Binding-site contacts:
Ligand atom C3C contacts residue GLU365 of chain 1.B at 3.4 Å.
Ligand atom O1B contacts residue SER285 of chain 1.B at 3.5 Å (h-bond).
Ligand atom O3' contacts residue GLU381 of chain 1.B at 3.0 Å (salt-bridge).
Ligand atom O2A contacts residue SER362 of chain 1.B at 2.5 Å (h-bond).
Ligand atom O2C contacts residue GLN342 of chain 1.B at 3.0 Å.
Ligand atom O2C contacts residue GLU365 of chain 1.B at 2.7 Å (salt-bridge).
Ligand atom C4' contacts residue GLU381 of chain 1.B at 3.0 Å.
Ligand atom O3A contacts residue HIS357 of chain 1.B at 3.2 Å (h-bond).
Ligand atom O2 contacts residue GLN342 of chain 1.B at 3.5 Å.
Ligand atom O2A contacts residue GLY359 of chain 1.B at 3.5 Å.
Ligand atom O2A contacts residue HIS357 of chain 1.B at 3.5 Å (h-bond).
Ligand atom O4 contacts residue CYS282 of chain 1.B at 3.3 Å (h-bond).
Ligand atom C2 contacts residue ALA340 of chain 1.B at 3.2 Å (hydrophobic).
Ligand atom O4' contacts residue TRP360 of chain 1.B at 2.6 Å (h-bond).
Ligand atom O2 contacts residue ALA340 of chain 1.B at 2.9 Å (h-bond).
Ligand atom O3' contacts residue GLN382 of chain 1.B at 3.5 Å.
Ligand atom C6 contacts residue GLN342 of chain 1.B at 3.5 Å.
Ligand atom C4 contacts residue CYS282 of chain 1.B at 3.5 Å (hydrophobic).
Ligand atom O6' contacts residue THR143 of chain 1.B at 3.5 Å (h-bond).
Ligand atom C2C contacts residue GLU365 of chain 1.B at 3.5 Å.
Ligand atom N3 contacts residue ALA340 of chain 1.B at 2.8 Å (h-bond).
Ligand atom O2B contacts residue HIS357 of chain 1.B at 3.3 Å.
Ligand atom C2C contacts residue GLN342 of chain 1.B at 3.3 Å.
Ligand atom O2 contacts residue TRP339 of chain 1.B at 3.4 Å.
Ligand atom O2B contacts residue TYR379 of chain 1.B at 3.2 Å (h-bond).
Ligand atom O4 contacts residue ALA340 of chain 1.B at 3.3 Å (h-bond).
Ligand atom C5 contacts residue CYS282 of chain 1.B at 3.5 Å (hydrophobic).
Ligand atom C6' contacts residue GLY21 of chain 1.B at 3.3 Å.
Ligand atom O4' contacts residue GLY359 of chain 1.B at 3.5 Å.
Ligand atom O2' contacts residue GLN382 of chain 1.B at 2.9 Å (h-bond).
Ligand atom O1A contacts residue ASN361 of chain 1.B at 3.2 Å (h-bond).
Ligand atom O2B contacts residue SER285 of chain 1.B at 3.3 Å (h-bond).
Ligand atom O4C contacts residue ILE20 of chain 1.B at 3.5 Å.
Ligand atom O4' contacts residue GLU381 of chain 1.B at 2.6 Å (salt-bridge).
Ligand atom O3C contacts residue GLU365 of chain 1.B at 2.6 Å (salt-bridge).
Ligand atom C2 contacts residue TRP339 of chain 1.B at 3.3 Å (hydrophobic).
Ligand atom O2' contacts residue TYR379 of chain 1.B at 3.1 Å.
Ligand atom O6' contacts residue GLY21 of chain 1.B at 3.5 Å (h-bond).
Ligand atom N3 contacts residue TRP339 of chain 1.B at 3.5 Å.
Ligand atom O1A contacts residue TRP360 of chain 1.B at 3.5 Å (h-bond).

Sequence of chain 1.B:
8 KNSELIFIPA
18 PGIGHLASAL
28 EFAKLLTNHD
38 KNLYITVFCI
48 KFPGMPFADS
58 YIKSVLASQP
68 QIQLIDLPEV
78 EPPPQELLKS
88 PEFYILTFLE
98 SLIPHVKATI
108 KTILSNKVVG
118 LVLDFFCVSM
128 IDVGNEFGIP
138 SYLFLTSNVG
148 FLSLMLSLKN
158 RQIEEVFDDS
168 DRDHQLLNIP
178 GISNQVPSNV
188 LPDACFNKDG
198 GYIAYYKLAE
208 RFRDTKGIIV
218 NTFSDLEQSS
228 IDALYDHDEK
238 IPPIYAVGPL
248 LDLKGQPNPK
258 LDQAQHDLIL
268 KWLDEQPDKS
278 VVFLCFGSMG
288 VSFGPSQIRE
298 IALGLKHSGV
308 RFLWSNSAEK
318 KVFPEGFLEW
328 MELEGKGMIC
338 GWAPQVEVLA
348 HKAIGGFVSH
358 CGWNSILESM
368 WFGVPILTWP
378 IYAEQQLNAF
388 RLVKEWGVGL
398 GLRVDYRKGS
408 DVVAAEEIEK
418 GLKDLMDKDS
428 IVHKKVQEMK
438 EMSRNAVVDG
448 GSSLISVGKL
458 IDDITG

This protein binds this small molecule.
Small molecule (SMILES): O=c1ccn([C@@H]2O[C@H](CO[P](=O)(O)O[P](=O)(O)O[C@H]3O[C@H](CO)[C@@H](O)[C@H](O)[C@H]3O)[C@@H](O)[C@H]2O)c(=O)[nH]1